Sequence of chain 2.A:
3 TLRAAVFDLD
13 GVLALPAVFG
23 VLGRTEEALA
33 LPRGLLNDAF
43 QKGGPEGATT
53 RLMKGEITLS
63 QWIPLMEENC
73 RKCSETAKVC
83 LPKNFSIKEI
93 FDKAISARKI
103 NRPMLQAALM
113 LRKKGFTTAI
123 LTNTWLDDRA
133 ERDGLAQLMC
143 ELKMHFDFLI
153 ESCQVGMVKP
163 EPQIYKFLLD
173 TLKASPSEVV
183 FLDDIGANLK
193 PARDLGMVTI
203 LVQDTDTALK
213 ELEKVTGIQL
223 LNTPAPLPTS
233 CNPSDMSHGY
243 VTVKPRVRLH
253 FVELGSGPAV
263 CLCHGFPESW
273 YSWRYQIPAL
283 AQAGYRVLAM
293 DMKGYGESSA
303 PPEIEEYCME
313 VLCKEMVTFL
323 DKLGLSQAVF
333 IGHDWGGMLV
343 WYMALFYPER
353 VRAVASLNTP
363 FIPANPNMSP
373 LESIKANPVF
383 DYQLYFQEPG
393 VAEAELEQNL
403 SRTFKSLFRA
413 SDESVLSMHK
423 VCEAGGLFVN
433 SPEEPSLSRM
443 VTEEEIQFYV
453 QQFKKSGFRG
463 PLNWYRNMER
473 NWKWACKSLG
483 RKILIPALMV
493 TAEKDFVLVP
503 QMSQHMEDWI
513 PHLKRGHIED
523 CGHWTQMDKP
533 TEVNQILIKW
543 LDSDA

This protein binds this small molecule.
Small molecule (SMILES): Brc1cccc2ncccc12

Binding-site contacts:
Ligand atom C5 contacts residue TYR467 of chain 2.A at 4.5 Å (hydrophobic).
Ligand atom C1 contacts residue VAL499 of chain 2.A at 4.1 Å (hydrophobic).
Ligand atom C1 contacts residue HIS525 of chain 2.A at 3.5 Å.
Ligand atom C8 contacts residue MET420 of chain 2.A at 4.2 Å (hydrophobic).
Ligand atom C7 contacts residue TRP526 of chain 2.A at 3.8 Å (hydrophobic).
Ligand atom N10 contacts residue MET420 of chain 2.A at 4.0 Å.
Ligand atom C6 contacts residue TRP526 of chain 2.A at 4.2 Å (hydrophobic).
Ligand atom BR contacts residue PHE268 of chain 2.A at 3.9 Å.
Ligand atom C1 contacts residue ASP336 of chain 2.A at 4.3 Å.
Ligand atom C9 contacts residue HIS525 of chain 2.A at 4.4 Å.
Ligand atom C3 contacts residue TRP526 of chain 2.A at 3.5 Å (hydrophobic).
Ligand atom C1 contacts residue TYR384 of chain 2.A at 4.3 Å (hydrophobic).
Ligand atom C7 contacts residue MET420 of chain 2.A at 4.1 Å (hydrophobic).
Ligand atom C4 contacts residue HIS525 of chain 2.A at 3.4 Å.
Ligand atom BR contacts residue LEU409 of chain 2.A at 3.8 Å.
Ligand atom C8 contacts residue VAL499 of chain 2.A at 4.2 Å (hydrophobic).
Ligand atom C9 contacts residue TRP526 of chain 2.A at 4.2 Å (hydrophobic).
Ligand atom C8 contacts residue HIS525 of chain 2.A at 3.8 Å.
Ligand atom C3 contacts residue LEU409 of chain 2.A at 3.6 Å (hydrophobic).
Ligand atom C8 contacts residue TRP526 of chain 2.A at 4.3 Å (hydrophobic).
Ligand atom N10 contacts residue VAL499 of chain 2.A at 4.4 Å.
Ligand atom C2 contacts residue MET420 of chain 2.A at 3.5 Å (hydrophobic).
Ligand atom C2 contacts residue TRP526 of chain 2.A at 3.8 Å (hydrophobic).
Ligand atom C5 contacts residue TYR384 of chain 2.A at 4.1 Å (hydrophobic).
Ligand atom C5 contacts residue HIS525 of chain 2.A at 3.9 Å.
Ligand atom C3 contacts residue MET420 of chain 2.A at 3.7 Å (hydrophobic).
Ligand atom C2 contacts residue LEU418 of chain 2.A at 4.5 Å (hydrophobic).
Ligand atom BR contacts residue TRP526 of chain 2.A at 4.3 Å.
Ligand atom C6 contacts residue MET420 of chain 2.A at 3.6 Å (hydrophobic).
Ligand atom C5 contacts residue ASP336 of chain 2.A at 4.4 Å.
Ligand atom C4 contacts residue VAL499 of chain 2.A at 3.6 Å (hydrophobic).
Ligand atom C4 contacts residue ASP497 of chain 2.A at 4.4 Å.
Ligand atom N10 contacts residue HIS525 of chain 2.A at 3.8 Å.
Ligand atom C2 contacts residue LEU409 of chain 2.A at 3.9 Å (hydrophobic).
Ligand atom C7 contacts residue HIS525 of chain 2.A at 4.3 Å.